Binding-site contacts:
Ligand atom C30 contacts residue TRP172 of chain 1.C at 3.7 Å (hydrophobic).
Ligand atom C10 contacts residue MET173 of chain 1.C at 3.6 Å (hydrophobic).
Ligand atom O2 contacts residue GLY169 of chain 1.C at 3.7 Å.
Ligand atom C12 contacts residue ALA143 of chain 1.C at 3.8 Å (hydrophobic).
Ligand atom C6 contacts residue GLY169 of chain 1.C at 3.6 Å.
Ligand atom O contacts residue ALA143 of chain 1.C at 3.3 Å.
Ligand atom C15 contacts residue THR170 of chain 1.C at 3.7 Å.
Ligand atom C9 contacts residue MET173 of chain 1.C at 3.5 Å (hydrophobic).
Ligand atom O2 contacts residue THR170 of chain 1.C at 2.8 Å (h-bond).
Ligand atom C18 contacts residue ASP104 of chain 1.C at 3.1 Å.
Ligand atom C25 contacts residue GLY169 of chain 1.C at 3.6 Å.
Ligand atom C29 contacts residue TRP172 of chain 1.C at 3.6 Å (hydrophobic).
Ligand atom O1 contacts residue THR170 of chain 1.C at 3.5 Å.
Ligand atom C33 contacts residue GLU168 of chain 1.C at 3.5 Å.
Ligand atom C8 contacts residue GLY169 of chain 1.C at 3.8 Å.
Ligand atom C29 contacts residue GLU168 of chain 1.C at 3.5 Å.
Ligand atom C10 contacts residue THR146 of chain 1.C at 3.8 Å.
Ligand atom O contacts residue THR170 of chain 1.C at 3.7 Å.
Ligand atom C17 contacts residue ASN270 of chain 1.C at 3.5 Å.
Ligand atom C18 contacts residue ASN39 of chain 1.C at 3.8 Å.
Ligand atom C13 contacts residue MET173 of chain 1.C at 3.7 Å (hydrophobic).
Ligand atom O1 contacts residue PHE147 of chain 1.C at 3.8 Å.
Ligand atom C18 contacts residue ASN270 of chain 1.C at 3.5 Å.
Ligand atom C contacts residue GLN163 of chain 1.C at 3.5 Å.
Ligand atom C28 contacts residue GLU168 of chain 1.C at 3.3 Å.
Ligand atom C14 contacts residue VAL243 of chain 1.C at 3.8 Å (hydrophobic).
Ligand atom O5 contacts residue GLU168 of chain 1.C at 3.0 Å (salt-bridge).
Ligand atom N1 contacts residue MET173 of chain 1.C at 3.8 Å.
Ligand atom C13 contacts residue PHE142 of chain 1.C at 3.7 Å (hydrophobic).
Ligand atom N2 contacts residue TRP172 of chain 1.C at 3.5 Å.
Ligand atom C8 contacts residue MET173 of chain 1.C at 3.5 Å (hydrophobic).
Ligand atom C11 contacts residue ALA143 of chain 1.C at 3.8 Å (hydrophobic).
Ligand atom C11 contacts residue THR146 of chain 1.C at 3.7 Å.
Ligand atom C20 contacts residue ASP104 of chain 1.C at 1.4 Å.
Ligand atom C28 contacts residue GLY169 of chain 1.C at 3.8 Å.
Ligand atom C21 contacts residue THR146 of chain 1.C at 3.6 Å.
Ligand atom C contacts residue VAL165 of chain 1.C at 3.8 Å (hydrophobic).
Ligand atom N1 contacts residue THR146 of chain 1.C at 3.4 Å (h-bond).
Ligand atom C19 contacts residue ASP104 of chain 1.C at 2.4 Å.
Ligand atom O contacts residue PHE147 of chain 1.C at 3.6 Å.

A protein and the small-molecule ligand that binds it are described below.
Small molecule (SMILES): CN(C)c1ccc2c(-c3cc(C(=O)NCCOCCOCCCCCCCl)ccc3C(=O)O)c3ccc(=[N+](C)C)cc-3oc2c1

Sequence of chain 1.C:
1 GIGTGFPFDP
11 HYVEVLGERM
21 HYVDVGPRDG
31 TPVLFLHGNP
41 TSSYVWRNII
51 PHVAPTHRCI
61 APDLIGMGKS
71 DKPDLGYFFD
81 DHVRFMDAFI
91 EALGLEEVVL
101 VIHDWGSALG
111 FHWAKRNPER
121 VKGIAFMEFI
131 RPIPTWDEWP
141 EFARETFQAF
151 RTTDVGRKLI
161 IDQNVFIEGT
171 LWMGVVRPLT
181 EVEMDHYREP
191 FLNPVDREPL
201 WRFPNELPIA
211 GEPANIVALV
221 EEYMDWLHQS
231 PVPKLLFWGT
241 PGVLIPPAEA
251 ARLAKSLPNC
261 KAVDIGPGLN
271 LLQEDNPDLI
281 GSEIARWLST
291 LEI